Binding-site contacts:
Ligand atom C19 contacts residue ASN100 of chain 1.A at 4.0 Å.
Ligand atom C25 contacts residue ASN100 of chain 1.A at 4.0 Å.
Ligand atom N35 contacts residue ILE106 of chain 1.A at 3.6 Å.
Ligand atom C13 contacts residue LEU52 of chain 1.A at 3.9 Å (hydrophobic).
Ligand atom N33 contacts residue CYS96 of chain 1.A at 3.9 Å.
Ligand atom C18 contacts residue VAL47 of chain 1.A at 4.0 Å (hydrophobic).
Ligand atom N32 contacts residue ASN100 of chain 1.A at 3.0 Å (h-bond).
Ligand atom N35 contacts residue VAL47 of chain 1.A at 4.0 Å.
Ligand atom C9 contacts residue VAL47 of chain 1.A at 3.9 Å (hydrophobic).
Ligand atom C1 contacts residue LEU54 of chain 1.A at 3.9 Å (hydrophobic).
Ligand atom N32 contacts residue TYR57 of chain 1.A at 4.0 Å.
Ligand atom C20 contacts residue TRP41 of chain 1.A at 3.6 Å (hydrophobic).
Ligand atom C13 contacts residue TRP41 of chain 1.A at 3.9 Å (hydrophobic).
Ligand atom C20 contacts residue PRO42 of chain 1.A at 4.0 Å (hydrophobic).
Ligand atom C22 contacts residue MET109 of chain 1.A at 3.5 Å (hydrophobic).
Ligand atom C11 contacts residue ILE106 of chain 1.A at 3.9 Å (hydrophobic).
Ligand atom N31 contacts residue LEU52 of chain 1.A at 3.8 Å.
Ligand atom C25 contacts residue LEU54 of chain 1.A at 3.8 Å (hydrophobic).
Ligand atom C17 contacts residue TRP41 of chain 1.A at 3.9 Å (hydrophobic).
Ligand atom N33 contacts residue ILE106 of chain 1.A at 4.0 Å.
Ligand atom C14 contacts residue PRO42 of chain 1.A at 3.9 Å (hydrophobic).
Ligand atom C9 contacts residue PRO42 of chain 1.A at 3.3 Å (hydrophobic).
Ligand atom C28 contacts residue ILE106 of chain 1.A at 4.0 Å (hydrophobic).
Ligand atom C28 contacts residue PRO42 of chain 1.A at 4.0 Å (hydrophobic).
Ligand atom C8 contacts residue LEU52 of chain 1.A at 3.7 Å (hydrophobic).
Ligand atom C14 contacts residue LEU52 of chain 1.A at 3.5 Å (hydrophobic).
Ligand atom N31 contacts residue PRO42 of chain 1.A at 3.2 Å (h-bond).
Ligand atom C28 contacts residue PHE43 of chain 1.A at 3.7 Å (hydrophobic).
Ligand atom C8 contacts residue TRP41 of chain 1.A at 4.0 Å (hydrophobic).
Ligand atom C22 contacts residue TRP41 of chain 1.A at 3.8 Å (hydrophobic).
Ligand atom O36 contacts residue MET109 of chain 1.A at 3.8 Å.
Ligand atom C23 contacts residue ASP105 of chain 1.A at 3.8 Å.
Ligand atom C22 contacts residue PRO42 of chain 1.A at 3.8 Å (hydrophobic).
Ligand atom N34 contacts residue LEU52 of chain 1.A at 3.9 Å.
Ligand atom C10 contacts residue LEU52 of chain 1.A at 3.7 Å (hydrophobic).
Ligand atom C16 contacts residue LEU52 of chain 1.A at 3.7 Å (hydrophobic).
Ligand atom C18 contacts residue ILE106 of chain 1.A at 3.7 Å (hydrophobic).
Ligand atom N33 contacts residue ASN100 of chain 1.A at 3.6 Å.
Ligand atom C15 contacts residue LEU52 of chain 1.A at 3.6 Å (hydrophobic).
Ligand atom C7 contacts residue ILE106 of chain 1.A at 3.8 Å (hydrophobic).

Sequence of chain 1.A:
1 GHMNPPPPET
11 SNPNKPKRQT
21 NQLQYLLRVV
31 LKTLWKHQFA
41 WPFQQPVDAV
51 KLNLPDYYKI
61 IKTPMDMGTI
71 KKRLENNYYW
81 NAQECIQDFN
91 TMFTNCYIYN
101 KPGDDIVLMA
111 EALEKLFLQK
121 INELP

A small-molecule ligand and the protein it binds are described below.
Small molecule (SMILES): Cc1nnn(C)c1-c1cnc2c3cc(F)c(C(C)(C)O)cc3n([C@H](c3ccccc3)C3CCOCC3)c2c1